Sequence of chain 43.C:
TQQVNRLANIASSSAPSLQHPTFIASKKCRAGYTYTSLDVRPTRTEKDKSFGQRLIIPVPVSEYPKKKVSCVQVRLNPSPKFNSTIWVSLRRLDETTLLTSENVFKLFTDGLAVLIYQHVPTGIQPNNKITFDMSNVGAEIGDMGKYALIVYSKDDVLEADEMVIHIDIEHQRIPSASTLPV

Sequence of chain 44.B:
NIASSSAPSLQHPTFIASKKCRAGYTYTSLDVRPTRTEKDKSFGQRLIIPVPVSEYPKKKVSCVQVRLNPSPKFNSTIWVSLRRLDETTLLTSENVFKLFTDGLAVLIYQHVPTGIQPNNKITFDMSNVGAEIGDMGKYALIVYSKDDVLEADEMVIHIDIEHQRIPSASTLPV

Binding-site contacts:
Ligand atom O2' contacts residue GLY67 of chain 44.B at 3.3 Å (h-bond).
Ligand atom O2' contacts residue ARG65 of chain 44.B at 4.3 Å.
Ligand atom OP1 contacts residue ARG208 of chain 43.C at 4.1 Å.
Ligand atom OP2 contacts residue ARG208 of chain 43.C at 4.4 Å.
Ligand atom P contacts residue ARG208 of chain 43.C at 4.5 Å.
Ligand atom OP1 contacts residue ARG208 of chain 44.B at 4.1 Å.
Ligand atom O5' contacts residue ARG208 of chain 43.C at 4.0 Å.
Ligand atom O2' contacts residue ARG208 of chain 44.B at 4.1 Å.
Ligand atom C1' contacts residue GLY67 of chain 44.B at 4.4 Å.
Ligand atom N3 contacts residue ARG65 of chain 44.B at 4.1 Å.
Ligand atom OP1 contacts residue SER211 of chain 44.B at 4.3 Å.
Ligand atom O2' contacts residue ALA66 of chain 44.B at 3.6 Å.

A small-molecule ligand and the protein it binds are described below.
Small molecule (SMILES): Nc1ncnc2c1ncn2[C@@H]1O[C@H](CO[P](=O)(O)O[C@H]2[C@@H](O)[C@H](n3cnc4c(N)ncnc43)O[C@@H]2CO[P](=O)(O)O[C@H]2[C@@H](O)[C@H](n3cnc4c(N)ncnc43)O[C@@H]2CO)[C@@H](O)[C@H]1O